Binding-site contacts:
Ligand atom C16 contacts residue THR118 of chain 1.A at 3.7 Å.
Ligand atom N7 contacts residue HIS119 of chain 1.A at 2.7 Å (h-bond).
Ligand atom N4 contacts residue LEU179 of chain 1.A at 3.7 Å.
Ligand atom C3 contacts residue LEU179 of chain 1.A at 3.5 Å (hydrophobic).
Ligand atom C18 contacts residue MET121 of chain 1.A at 3.6 Å (hydrophobic).
Ligand atom F17 contacts residue VAL117 of chain 1.A at 3.3 Å.
Ligand atom CL24 contacts residue ALA169 of chain 1.A at 3.6 Å.
Ligand atom C19 contacts residue TYR47 of chain 1.A at 3.6 Å (hydrophobic).
Ligand atom C22 contacts residue MET121 of chain 1.A at 3.2 Å (hydrophobic).
Ligand atom N8 contacts residue LEU120 of chain 1.A at 3.5 Å.
Ligand atom F25 contacts residue ALA63 of chain 1.A at 3.5 Å.
Ligand atom O27 contacts residue VAL42 of chain 1.A at 3.5 Å.
Ligand atom C28 contacts residue GLY122 of chain 1.A at 3.3 Å.
Ligand atom F17 contacts residue THR118 of chain 1.A at 3.6 Å.
Ligand atom N4 contacts residue ALA63 of chain 1.A at 3.7 Å.
Ligand atom O10 contacts residue LEU179 of chain 1.A at 3.6 Å.
Ligand atom C13 contacts residue THR118 of chain 1.A at 3.7 Å.
Ligand atom C15 contacts residue THR118 of chain 1.A at 3.5 Å.
Ligand atom C20 contacts residue ALA123 of chain 1.A at 3.7 Å (hydrophobic).
Ligand atom C23 contacts residue MET121 of chain 1.A at 3.1 Å (hydrophobic).
Ligand atom CL24 contacts residue LEU179 of chain 1.A at 3.7 Å.
Ligand atom C16 contacts residue LYS65 of chain 1.A at 3.6 Å.
Ligand atom F17 contacts residue LEU116 of chain 1.A at 3.2 Å.
Ligand atom C1 contacts residue TYR47 of chain 1.A at 3.6 Å (hydrophobic).
Ligand atom C15 contacts residue LYS65 of chain 1.A at 3.7 Å.
Ligand atom O27 contacts residue LEU120 of chain 1.A at 3.4 Å.
Ligand atom F25 contacts residue LYS65 of chain 1.A at 3.4 Å.
Ligand atom C15 contacts residue ALA63 of chain 1.A at 3.6 Å (hydrophobic).
Ligand atom C15 contacts residue LEU116 of chain 1.A at 3.3 Å (hydrophobic).
Ligand atom N4 contacts residue THR118 of chain 1.A at 3.5 Å.
Ligand atom C20 contacts residue TYR47 of chain 1.A at 3.0 Å (hydrophobic).
Ligand atom C14 contacts residue THR118 of chain 1.A at 3.5 Å.
Ligand atom F17 contacts residue LEU98 of chain 1.A at 3.5 Å.
Ligand atom N8 contacts residue HIS119 of chain 1.A at 3.4 Å (h-bond).
Ligand atom N7 contacts residue ALA63 of chain 1.A at 3.4 Å.
Ligand atom N8 contacts residue MET121 of chain 1.A at 2.7 Å (h-bond).
Ligand atom F25 contacts residue VAL50 of chain 1.A at 3.5 Å.
Ligand atom C6 contacts residue ALA63 of chain 1.A at 3.5 Å (hydrophobic).
Ligand atom C28 contacts residue MET121 of chain 1.A at 3.3 Å (hydrophobic).
Ligand atom N7 contacts residue MET121 of chain 1.A at 3.6 Å (h-bond).

A protein and the small-molecule ligand that binds it are described below.
Small molecule (SMILES): CS(=O)(=O)c1ccc(Cl)c(-c2n[nH]c3nc(Oc4ccc(F)cc4F)ncc23)c1

Sequence of chain 1.A:
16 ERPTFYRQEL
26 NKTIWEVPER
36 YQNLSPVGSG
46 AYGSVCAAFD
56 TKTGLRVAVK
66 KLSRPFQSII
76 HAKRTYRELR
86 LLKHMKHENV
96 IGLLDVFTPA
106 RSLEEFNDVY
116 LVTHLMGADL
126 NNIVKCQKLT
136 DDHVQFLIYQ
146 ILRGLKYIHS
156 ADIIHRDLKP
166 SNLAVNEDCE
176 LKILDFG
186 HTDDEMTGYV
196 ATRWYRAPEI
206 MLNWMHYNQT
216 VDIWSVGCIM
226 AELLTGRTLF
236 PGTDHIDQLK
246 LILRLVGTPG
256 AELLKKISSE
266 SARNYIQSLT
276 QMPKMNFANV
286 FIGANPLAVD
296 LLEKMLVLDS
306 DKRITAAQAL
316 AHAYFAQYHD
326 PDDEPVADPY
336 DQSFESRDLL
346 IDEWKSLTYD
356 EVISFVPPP